Binding-site contacts:
Ligand atom C1 contacts residue ASN1074 of chain 1.B at 1.4 Å.
Ligand atom C8 contacts residue LYS1073 of chain 1.B at 4.2 Å.
Ligand atom C1 contacts residue GLN895 of chain 1.C at 4.4 Å.
Ligand atom C8 contacts residue GLU1072 of chain 1.B at 3.4 Å.
Ligand atom C7 contacts residue ALA706 of chain 1.B at 4.3 Å (hydrophobic).
Ligand atom O4 contacts residue ALA706 of chain 1.B at 4.1 Å.
Ligand atom O6 contacts residue ASN1074 of chain 1.B at 4.5 Å.
Ligand atom C3 contacts residue ASN1074 of chain 1.B at 3.8 Å.
Ligand atom C8 contacts residue ASN1074 of chain 1.B at 4.0 Å.
Ligand atom C4 contacts residue ASN1074 of chain 1.B at 4.2 Å.
Ligand atom C6 contacts residue ALA706 of chain 1.B at 4.4 Å (hydrophobic).
Ligand atom C5 contacts residue ALA706 of chain 1.B at 3.7 Å (hydrophobic).
Ligand atom N2 contacts residue ASN1074 of chain 1.B at 2.9 Å (h-bond).
Ligand atom C2 contacts residue ASN1074 of chain 1.B at 2.5 Å.
Ligand atom O7 contacts residue ASN1074 of chain 1.B at 3.8 Å.
Ligand atom O5 contacts residue ASN1074 of chain 1.B at 2.3 Å (h-bond).
Ligand atom C5 contacts residue ASN1074 of chain 1.B at 3.6 Å.
Ligand atom O7 contacts residue ALA706 of chain 1.B at 3.7 Å.
Ligand atom O7 contacts residue SER704 of chain 1.B at 4.1 Å.
Ligand atom C7 contacts residue ASN1074 of chain 1.B at 3.6 Å.
Ligand atom C4 contacts residue ALA706 of chain 1.B at 4.3 Å (hydrophobic).

Sequence of chain 1.B:
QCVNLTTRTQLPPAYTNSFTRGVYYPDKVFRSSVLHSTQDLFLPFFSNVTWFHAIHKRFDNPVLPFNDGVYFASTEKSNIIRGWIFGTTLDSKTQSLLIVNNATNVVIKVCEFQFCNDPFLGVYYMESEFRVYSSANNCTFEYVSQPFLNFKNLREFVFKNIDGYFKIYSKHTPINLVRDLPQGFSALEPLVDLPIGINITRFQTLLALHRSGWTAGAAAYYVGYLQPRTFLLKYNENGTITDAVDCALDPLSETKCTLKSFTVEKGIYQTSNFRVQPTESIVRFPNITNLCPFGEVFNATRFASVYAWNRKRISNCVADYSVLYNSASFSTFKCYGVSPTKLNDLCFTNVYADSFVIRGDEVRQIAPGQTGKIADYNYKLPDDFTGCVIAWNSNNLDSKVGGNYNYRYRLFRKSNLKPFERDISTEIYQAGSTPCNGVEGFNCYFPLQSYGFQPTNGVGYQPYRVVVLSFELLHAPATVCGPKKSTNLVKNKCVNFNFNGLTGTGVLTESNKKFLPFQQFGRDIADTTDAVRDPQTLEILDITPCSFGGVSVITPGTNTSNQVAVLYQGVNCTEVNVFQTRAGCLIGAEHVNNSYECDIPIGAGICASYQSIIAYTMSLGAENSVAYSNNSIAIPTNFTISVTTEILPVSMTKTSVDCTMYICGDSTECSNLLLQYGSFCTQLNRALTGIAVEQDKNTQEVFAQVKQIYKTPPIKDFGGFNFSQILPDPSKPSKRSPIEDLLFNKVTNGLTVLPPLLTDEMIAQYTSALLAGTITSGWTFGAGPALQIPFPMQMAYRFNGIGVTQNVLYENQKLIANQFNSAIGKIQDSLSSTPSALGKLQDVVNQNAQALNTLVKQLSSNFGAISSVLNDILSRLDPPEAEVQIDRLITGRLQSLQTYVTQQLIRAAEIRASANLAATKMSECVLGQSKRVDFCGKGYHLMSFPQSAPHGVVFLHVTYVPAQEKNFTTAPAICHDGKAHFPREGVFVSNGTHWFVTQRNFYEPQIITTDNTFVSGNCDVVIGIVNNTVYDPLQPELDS

A small-molecule ligand and the protein it binds are described below.
Small molecule (SMILES): CC(=O)N[C@H]1[C@H](O[C@H]2[C@H](O)[C@@H](NC(C)=O)CO[C@@H]2CO)O[C@H](CO)[C@@H](O)[C@@H]1O

Sequence of chain 1.C:
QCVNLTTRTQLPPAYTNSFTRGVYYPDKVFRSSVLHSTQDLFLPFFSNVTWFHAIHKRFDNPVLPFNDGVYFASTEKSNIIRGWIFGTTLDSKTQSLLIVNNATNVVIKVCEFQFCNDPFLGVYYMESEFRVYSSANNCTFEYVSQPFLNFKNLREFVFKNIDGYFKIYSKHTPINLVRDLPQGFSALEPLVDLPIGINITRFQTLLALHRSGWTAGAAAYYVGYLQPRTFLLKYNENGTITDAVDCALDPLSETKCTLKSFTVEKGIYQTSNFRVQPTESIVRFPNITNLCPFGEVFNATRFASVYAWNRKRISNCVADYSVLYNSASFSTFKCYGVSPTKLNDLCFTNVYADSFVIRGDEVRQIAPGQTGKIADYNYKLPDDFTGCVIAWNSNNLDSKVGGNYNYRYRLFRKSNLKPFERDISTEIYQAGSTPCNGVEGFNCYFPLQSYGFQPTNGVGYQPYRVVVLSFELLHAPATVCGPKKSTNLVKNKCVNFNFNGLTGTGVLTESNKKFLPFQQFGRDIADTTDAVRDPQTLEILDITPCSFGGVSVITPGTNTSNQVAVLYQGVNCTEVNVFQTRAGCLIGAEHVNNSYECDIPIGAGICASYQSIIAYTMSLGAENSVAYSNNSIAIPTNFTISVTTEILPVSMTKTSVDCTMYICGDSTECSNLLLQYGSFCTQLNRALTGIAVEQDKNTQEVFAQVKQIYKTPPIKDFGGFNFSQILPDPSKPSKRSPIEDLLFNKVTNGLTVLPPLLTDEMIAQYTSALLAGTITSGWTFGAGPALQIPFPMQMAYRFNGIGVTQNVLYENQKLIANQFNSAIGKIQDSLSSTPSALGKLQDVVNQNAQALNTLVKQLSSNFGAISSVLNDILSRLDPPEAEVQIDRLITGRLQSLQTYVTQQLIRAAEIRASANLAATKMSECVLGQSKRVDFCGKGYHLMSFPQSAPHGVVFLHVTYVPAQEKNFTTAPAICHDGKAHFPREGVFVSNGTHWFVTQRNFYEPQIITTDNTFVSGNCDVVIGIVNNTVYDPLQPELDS